Binding-site contacts:
Ligand atom N19 contacts residue LEU220 of chain 4.A at 3.1 Å.
Ligand atom C30 contacts residue TYR193 of chain 4.A at 3.8 Å (hydrophobic).
Ligand atom N28 contacts residue TYR193 of chain 4.A at 3.4 Å.
Ligand atom C22 contacts residue PHE147 of chain 4.A at 3.8 Å (hydrophobic).
Ligand atom F26 contacts residue ALA169 of chain 4.A at 2.5 Å.
Ligand atom C12 contacts residue ILE119 of chain 4.A at 3.4 Å (hydrophobic).
Ligand atom C04 contacts residue TYR193 of chain 4.A at 3.8 Å (hydrophobic).
Ligand atom N02 contacts residue PHE115 of chain 4.A at 3.6 Å.
Ligand atom O23 contacts residue LEU220 of chain 4.A at 3.2 Å.
Ligand atom C21 contacts residue PHE147 of chain 4.A at 3.8 Å (hydrophobic).
Ligand atom F26 contacts residue PHE147 of chain 4.A at 2.6 Å.
Ligand atom F26 contacts residue ALA145 of chain 4.A at 2.9 Å.
Ligand atom O10 contacts residue ILE95 of chain 4.A at 3.3 Å.
Ligand atom N20 contacts residue ILE184 of chain 4.A at 3.8 Å.
Ligand atom C16 contacts residue ILE184 of chain 4.A at 3.2 Å (hydrophobic).
Ligand atom C22 contacts residue ALA145 of chain 4.A at 3.6 Å (hydrophobic).
Ligand atom C30 contacts residue PHE115 of chain 4.A at 3.6 Å (hydrophobic).
Ligand atom C06 contacts residue TYR193 of chain 4.A at 3.8 Å (hydrophobic).
Ligand atom C14 contacts residue ILE119 of chain 4.A at 3.6 Å (hydrophobic).
Ligand atom F24 contacts residue ALA169 of chain 4.A at 3.3 Å.
Ligand atom C21 contacts residue ILE182 of chain 4.A at 3.4 Å (hydrophobic).
Ligand atom C29 contacts residue VAL195 of chain 4.A at 3.4 Å (hydrophobic).
Ligand atom N02 contacts residue THR97 of chain 4.A at 3.4 Å.
Ligand atom N20 contacts residue ILE182 of chain 4.A at 3.3 Å.
Ligand atom C08 contacts residue MET241 of chain 4.A at 3.6 Å (hydrophobic).
Ligand atom C29 contacts residue TYR193 of chain 4.A at 3.5 Å (hydrophobic).
Ligand atom C05 contacts residue TYR193 of chain 4.A at 3.3 Å (hydrophobic).
Ligand atom C29 contacts residue SER194 of chain 4.A at 3.5 Å.
Ligand atom C07 contacts residue TYR193 of chain 4.A at 3.6 Å (hydrophobic).
Ligand atom C13 contacts residue ILE119 of chain 4.A at 3.4 Å (hydrophobic).
Ligand atom O01 contacts residue PHE115 of chain 4.A at 3.5 Å.
Ligand atom F25 contacts residue VAL171 of chain 4.A at 3.1 Å.
Ligand atom C17 contacts residue ILE184 of chain 4.A at 3.4 Å (hydrophobic).
Ligand atom N20 contacts residue PHE147 of chain 4.A at 3.4 Å.
Ligand atom O01 contacts residue THR97 of chain 4.A at 3.6 Å.
Ligand atom C08 contacts residue ALA117 of chain 4.A at 3.8 Å (hydrophobic).
Ligand atom F24 contacts residue ILE182 of chain 4.A at 3.6 Å.
Ligand atom C22 contacts residue ALA169 of chain 4.A at 3.5 Å (hydrophobic).
Ligand atom F25 contacts residue ALA145 of chain 4.A at 3.0 Å.
Ligand atom F26 contacts residue MET146 of chain 4.A at 3.2 Å.

Sequence of chain 4.B:
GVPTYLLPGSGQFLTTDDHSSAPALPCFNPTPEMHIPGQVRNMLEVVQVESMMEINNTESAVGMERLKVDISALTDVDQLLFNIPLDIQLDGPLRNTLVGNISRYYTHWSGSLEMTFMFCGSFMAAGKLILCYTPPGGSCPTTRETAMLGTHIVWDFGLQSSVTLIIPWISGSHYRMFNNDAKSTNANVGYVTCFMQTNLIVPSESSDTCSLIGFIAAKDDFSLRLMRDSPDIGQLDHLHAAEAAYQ

Sequence of chain 4.A:
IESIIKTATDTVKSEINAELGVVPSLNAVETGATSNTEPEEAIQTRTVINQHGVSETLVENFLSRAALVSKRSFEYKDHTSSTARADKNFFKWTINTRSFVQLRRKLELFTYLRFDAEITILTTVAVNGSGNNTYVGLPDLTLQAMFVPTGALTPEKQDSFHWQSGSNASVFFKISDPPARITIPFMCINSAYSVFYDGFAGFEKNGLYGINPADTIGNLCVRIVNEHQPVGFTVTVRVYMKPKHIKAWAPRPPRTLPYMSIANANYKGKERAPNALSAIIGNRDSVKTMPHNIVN

A small-molecule ligand and the protein it binds are described below.
Small molecule (SMILES): Cc1cc(-c2noc(C(F)(F)F)n2)ccc1OCCCc1cc(C(=O)N(C)C)no1